Sequence of chain 1.B:
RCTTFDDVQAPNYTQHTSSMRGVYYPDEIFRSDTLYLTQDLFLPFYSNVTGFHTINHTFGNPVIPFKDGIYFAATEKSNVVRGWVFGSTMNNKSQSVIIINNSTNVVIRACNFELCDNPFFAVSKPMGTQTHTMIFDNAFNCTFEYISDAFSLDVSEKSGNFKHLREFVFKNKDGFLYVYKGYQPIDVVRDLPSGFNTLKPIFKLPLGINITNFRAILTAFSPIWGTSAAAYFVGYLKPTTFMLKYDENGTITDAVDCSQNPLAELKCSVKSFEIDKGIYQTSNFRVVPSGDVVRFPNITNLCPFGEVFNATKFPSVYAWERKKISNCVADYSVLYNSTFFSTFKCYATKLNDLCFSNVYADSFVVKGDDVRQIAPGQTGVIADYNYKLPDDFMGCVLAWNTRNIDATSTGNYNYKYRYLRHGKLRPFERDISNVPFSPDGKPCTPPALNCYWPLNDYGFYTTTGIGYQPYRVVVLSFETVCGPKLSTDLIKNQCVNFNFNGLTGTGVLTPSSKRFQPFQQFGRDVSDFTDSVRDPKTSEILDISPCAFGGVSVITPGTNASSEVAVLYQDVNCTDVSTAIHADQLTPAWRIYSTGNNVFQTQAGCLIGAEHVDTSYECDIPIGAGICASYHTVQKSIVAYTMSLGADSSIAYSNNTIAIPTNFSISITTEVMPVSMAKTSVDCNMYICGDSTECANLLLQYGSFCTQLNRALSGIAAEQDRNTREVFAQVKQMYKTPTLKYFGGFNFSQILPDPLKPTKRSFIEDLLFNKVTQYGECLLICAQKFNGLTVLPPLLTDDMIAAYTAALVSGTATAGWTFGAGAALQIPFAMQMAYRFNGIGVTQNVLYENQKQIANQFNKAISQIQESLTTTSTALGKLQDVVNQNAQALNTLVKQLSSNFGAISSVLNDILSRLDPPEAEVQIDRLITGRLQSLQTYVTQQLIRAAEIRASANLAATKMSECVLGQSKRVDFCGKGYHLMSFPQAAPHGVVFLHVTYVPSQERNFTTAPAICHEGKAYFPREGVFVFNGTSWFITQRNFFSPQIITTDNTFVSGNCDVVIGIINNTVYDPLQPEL

Binding-site contacts:
Ligand atom C1 contacts residue ASN686 of chain 1.B at 1.4 Å.
Ligand atom N2 contacts residue ASN686 of chain 1.B at 3.0 Å (h-bond).
Ligand atom C8 contacts residue GLN895 of chain 1.B at 4.3 Å.
Ligand atom C7 contacts residue GLN891 of chain 1.B at 4.1 Å.
Ligand atom C4 contacts residue ASN686 of chain 1.B at 4.2 Å.
Ligand atom C2 contacts residue ASN686 of chain 1.B at 2.4 Å.
Ligand atom O5 contacts residue ASN686 of chain 1.B at 2.2 Å (h-bond).
Ligand atom C8 contacts residue ASN894 of chain 1.B at 3.7 Å.
Ligand atom C5 contacts residue GLN895 of chain 1.B at 3.9 Å.
Ligand atom O7 contacts residue ASN686 of chain 1.B at 2.7 Å (h-bond).
Ligand atom C7 contacts residue ASN686 of chain 1.B at 3.1 Å.
Ligand atom C6 contacts residue GLN895 of chain 1.B at 3.6 Å.
Ligand atom C3 contacts residue ASN686 of chain 1.B at 3.8 Å.
Ligand atom C8 contacts residue ASN686 of chain 1.B at 4.4 Å.
Ligand atom C5 contacts residue ASN686 of chain 1.B at 3.6 Å.
Ligand atom C8 contacts residue GLN891 of chain 1.B at 3.7 Å.
Ligand atom O7 contacts residue GLN891 of chain 1.B at 3.3 Å.
Ligand atom O5 contacts residue PHE687 of chain 1.B at 4.4 Å.

A protein and the small-molecule ligand that binds it are described below.
Small molecule (SMILES): CC(=O)N[C@H]1[C@H](O[C@H]2[C@H](O)[C@@H](NC(C)=O)CO[C@@H]2CO)O[C@H](CO)[C@@H](O[C@@H]2O[C@H](CO)[C@@H](O)[C@H](O)[C@@H]2O)[C@@H]1O